Sequence of chain 57.A:
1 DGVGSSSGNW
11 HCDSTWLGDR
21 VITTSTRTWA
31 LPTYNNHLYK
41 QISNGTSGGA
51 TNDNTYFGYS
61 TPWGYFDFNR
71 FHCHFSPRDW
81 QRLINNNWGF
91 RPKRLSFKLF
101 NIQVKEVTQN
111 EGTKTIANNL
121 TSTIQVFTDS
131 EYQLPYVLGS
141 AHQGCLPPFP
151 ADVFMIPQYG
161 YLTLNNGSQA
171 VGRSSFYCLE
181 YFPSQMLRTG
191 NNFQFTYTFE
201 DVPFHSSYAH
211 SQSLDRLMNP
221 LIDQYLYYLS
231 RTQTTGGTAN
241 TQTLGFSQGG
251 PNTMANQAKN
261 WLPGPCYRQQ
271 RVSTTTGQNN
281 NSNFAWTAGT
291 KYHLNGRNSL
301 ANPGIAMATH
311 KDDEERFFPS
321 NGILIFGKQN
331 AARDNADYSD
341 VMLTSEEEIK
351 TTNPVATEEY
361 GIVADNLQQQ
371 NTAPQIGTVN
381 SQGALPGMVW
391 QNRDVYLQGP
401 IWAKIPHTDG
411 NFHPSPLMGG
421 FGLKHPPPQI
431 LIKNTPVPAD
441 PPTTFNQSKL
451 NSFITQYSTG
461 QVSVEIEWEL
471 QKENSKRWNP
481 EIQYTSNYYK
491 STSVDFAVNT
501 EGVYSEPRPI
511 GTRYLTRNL

Sequence of chain 32.A:
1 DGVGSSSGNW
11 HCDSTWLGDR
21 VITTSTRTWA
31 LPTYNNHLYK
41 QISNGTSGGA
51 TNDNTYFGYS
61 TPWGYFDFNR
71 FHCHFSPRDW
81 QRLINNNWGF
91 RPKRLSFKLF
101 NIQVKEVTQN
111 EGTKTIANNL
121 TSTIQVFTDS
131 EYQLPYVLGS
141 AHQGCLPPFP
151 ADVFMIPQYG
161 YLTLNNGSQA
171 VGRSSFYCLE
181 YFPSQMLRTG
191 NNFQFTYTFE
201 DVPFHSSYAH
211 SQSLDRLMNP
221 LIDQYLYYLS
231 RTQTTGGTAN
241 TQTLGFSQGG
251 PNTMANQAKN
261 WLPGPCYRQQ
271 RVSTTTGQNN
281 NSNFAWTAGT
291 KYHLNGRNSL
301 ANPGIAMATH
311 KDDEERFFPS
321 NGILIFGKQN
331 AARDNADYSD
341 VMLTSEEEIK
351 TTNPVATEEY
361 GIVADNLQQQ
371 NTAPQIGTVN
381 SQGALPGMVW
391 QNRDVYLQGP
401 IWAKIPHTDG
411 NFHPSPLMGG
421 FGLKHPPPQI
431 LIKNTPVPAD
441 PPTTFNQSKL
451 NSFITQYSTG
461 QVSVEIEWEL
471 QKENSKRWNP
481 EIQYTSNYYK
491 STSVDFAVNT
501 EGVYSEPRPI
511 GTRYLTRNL

The small molecule below binds the protein below.
Small molecule (SMILES): Nc1ccn([C@H]2C[C@H](O[P](=O)(O)OC[C@H]3O[C@@H](n4cnc5c(N)ncnc54)C[C@@H]3O)[C@@H](COP(=O)(O)O)O2)c(=O)n1

Binding-site contacts:
Ligand atom C6 contacts residue PRO203 of chain 32.A at 4.0 Å (hydrophobic).
Ligand atom C4 contacts residue ASP201 of chain 32.A at 3.7 Å.
Ligand atom C2 contacts residue PRO203 of chain 32.A at 3.9 Å (hydrophobic).
Ligand atom N1 contacts residue PRO203 of chain 32.A at 3.8 Å.
Ligand atom C6 contacts residue SER415 of chain 32.A at 4.1 Å.
Ligand atom OP2 contacts residue ASP409 of chain 57.A at 3.2 Å (salt-bridge).
Ligand atom C2 contacts residue GLY422 of chain 32.A at 3.3 Å.
Ligand atom C2 contacts residue VAL202 of chain 32.A at 4.2 Å (hydrophobic).
Ligand atom N7 contacts residue ASN392 of chain 32.A at 4.2 Å.
Ligand atom C4 contacts residue VAL202 of chain 32.A at 3.7 Å (hydrophobic).
Ligand atom N7 contacts residue HIS413 of chain 32.A at 4.1 Å.
Ligand atom C2' contacts residue HIS413 of chain 32.A at 3.8 Å.
Ligand atom C6 contacts residue VAL202 of chain 32.A at 4.2 Å (hydrophobic).
Ligand atom N3 contacts residue ASP201 of chain 32.A at 4.1 Å.
Ligand atom N3 contacts residue PRO414 of chain 32.A at 4.2 Å.
Ligand atom C5 contacts residue ASP201 of chain 32.A at 4.1 Å.
Ligand atom C2' contacts residue PRO414 of chain 32.A at 3.8 Å (hydrophobic).
Ligand atom C4 contacts residue PRO203 of chain 32.A at 4.2 Å (hydrophobic).
Ligand atom N7 contacts residue SER415 of chain 32.A at 4.0 Å.
Ligand atom N4 contacts residue VAL202 of chain 32.A at 2.9 Å (h-bond).
Ligand atom C1' contacts residue PRO203 of chain 32.A at 4.1 Å (hydrophobic).
Ligand atom C4 contacts residue PRO203 of chain 32.A at 4.1 Å (hydrophobic).
Ligand atom C6 contacts residue GLY422 of chain 32.A at 3.8 Å.
Ligand atom N6 contacts residue GLY422 of chain 32.A at 3.4 Å (h-bond).
Ligand atom C5 contacts residue ARG91 of chain 32.A at 4.1 Å.
Ligand atom C6 contacts residue PRO203 of chain 32.A at 4.0 Å (hydrophobic).
Ligand atom N1 contacts residue GLY422 of chain 32.A at 3.0 Å (h-bond).
Ligand atom C5 contacts residue PRO203 of chain 32.A at 3.9 Å (hydrophobic).
Ligand atom N7 contacts residue PRO203 of chain 32.A at 4.2 Å.
Ligand atom C5 contacts residue PRO203 of chain 32.A at 4.0 Å (hydrophobic).
Ligand atom N4 contacts residue ASP201 of chain 32.A at 2.5 Å.
Ligand atom N1 contacts residue VAL202 of chain 32.A at 3.6 Å.
Ligand atom N1 contacts residue PRO203 of chain 32.A at 4.1 Å.
Ligand atom C5 contacts residue VAL202 of chain 32.A at 3.6 Å (hydrophobic).
Ligand atom N6 contacts residue SER415 of chain 32.A at 3.6 Å.
Ligand atom N6 contacts residue PHE421 of chain 32.A at 3.9 Å.
Ligand atom C8 contacts residue HIS413 of chain 32.A at 3.8 Å.
Ligand atom C5 contacts residue SER415 of chain 32.A at 4.1 Å.
Ligand atom N6 contacts residue GLY420 of chain 32.A at 3.7 Å.
Ligand atom C2' contacts residue PRO203 of chain 32.A at 3.3 Å (hydrophobic).